Sequence of chain 3.A:
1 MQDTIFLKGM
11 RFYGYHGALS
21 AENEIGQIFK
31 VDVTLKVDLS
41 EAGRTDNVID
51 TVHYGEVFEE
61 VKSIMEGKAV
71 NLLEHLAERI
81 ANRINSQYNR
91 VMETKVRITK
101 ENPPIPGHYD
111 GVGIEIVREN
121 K

Binding-site contacts:
Ligand atom N11 contacts residue HIS53 of chain 8.A at 3.8 Å.
Ligand atom C29 contacts residue PRO106 of chain 5.A at 3.6 Å (hydrophobic).
Ligand atom N9 contacts residue TYR54 of chain 8.A at 3.6 Å.
Ligand atom N1 contacts residue GLU74 of chain 5.A at 3.1 Å (salt-bridge).
Ligand atom C4 contacts residue LEU72 of chain 5.A at 3.6 Å (hydrophobic).
Ligand atom N7 contacts residue TYR54 of chain 8.A at 2.9 Å (h-bond).
Ligand atom O5 contacts residue LEU73 of chain 5.A at 3.1 Å (h-bond).
Ligand atom O19 contacts residue PRO104 of chain 5.A at 3.2 Å (h-bond).
Ligand atom N7 contacts residue LYS100 of chain 5.A at 3.7 Å.
Ligand atom C4 contacts residue TYR54 of chain 8.A at 3.2 Å (hydrophobic).
Ligand atom O19 contacts residue ILE105 of chain 5.A at 3.2 Å.
Ligand atom O5 contacts residue ASN71 of chain 5.A at 3.5 Å (h-bond).
Ligand atom C24 contacts residue HIS53 of chain 8.A at 3.5 Å.
Ligand atom C35 contacts residue PRO106 of chain 5.A at 2.8 Å (hydrophobic).
Ligand atom N7 contacts residue ALA18 of chain 5.A at 3.9 Å.
Ligand atom C35 contacts residue TYR15 of chain 3.A at 3.5 Å (hydrophobic).
Ligand atom N9 contacts residue HIS53 of chain 8.A at 4.0 Å.
Ligand atom N1 contacts residue VAL52 of chain 8.A at 2.6 Å (h-bond).
Ligand atom N20 contacts residue PRO104 of chain 5.A at 3.6 Å (h-bond).
Ligand atom S28 contacts residue PRO106 of chain 5.A at 2.9 Å.
Ligand atom C2 contacts residue TYR54 of chain 8.A at 3.5 Å (hydrophobic).
Ligand atom C2 contacts residue GLU74 of chain 5.A at 4.0 Å.
Ligand atom C34 contacts residue PRO106 of chain 5.A at 3.4 Å (hydrophobic).
Ligand atom O5 contacts residue LEU72 of chain 5.A at 3.3 Å.
Ligand atom N3 contacts residue GLU74 of chain 5.A at 3.4 Å (salt-bridge).
Ligand atom O5 contacts residue GLU74 of chain 5.A at 4.0 Å.
Ligand atom C21 contacts residue PRO104 of chain 5.A at 3.1 Å (hydrophobic).
Ligand atom C2 contacts residue VAL52 of chain 8.A at 3.9 Å (hydrophobic).
Ligand atom N3 contacts residue LEU72 of chain 5.A at 3.8 Å.
Ligand atom C17 contacts residue TYR54 of chain 8.A at 4.0 Å (hydrophobic).
Ligand atom C6 contacts residue TYR54 of chain 8.A at 2.9 Å (hydrophobic).
Ligand atom N8 contacts residue TYR54 of chain 8.A at 3.7 Å.
Ligand atom O5 contacts residue TYR54 of chain 8.A at 3.4 Å (h-bond).
Ligand atom C23 contacts residue HIS53 of chain 8.A at 3.3 Å.
Ligand atom C18 contacts residue PRO104 of chain 5.A at 3.6 Å (hydrophobic).
Ligand atom C10 contacts residue TYR54 of chain 8.A at 3.4 Å (hydrophobic).
Ligand atom C13 contacts residue ALA18 of chain 5.A at 3.4 Å (hydrophobic).
Ligand atom N3 contacts residue TYR54 of chain 8.A at 3.4 Å.
Ligand atom N1 contacts residue THR51 of chain 8.A at 3.2 Å.
Ligand atom N11 contacts residue TYR54 of chain 8.A at 3.6 Å.

A protein and the small-molecule ligand that binds it are described below.
Small molecule (SMILES): Nc1nc(O)c2nn(-c3cccc(C(=O)NCc4ccccc4Sc4ccccc4CO)c3)nc2n1

Sequence of chain 8.A:
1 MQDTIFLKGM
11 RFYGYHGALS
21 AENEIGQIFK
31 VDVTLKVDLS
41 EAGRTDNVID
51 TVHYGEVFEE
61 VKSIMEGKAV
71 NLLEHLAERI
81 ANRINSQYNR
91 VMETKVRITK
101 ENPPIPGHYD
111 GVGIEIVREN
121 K

Sequence of chain 5.A:
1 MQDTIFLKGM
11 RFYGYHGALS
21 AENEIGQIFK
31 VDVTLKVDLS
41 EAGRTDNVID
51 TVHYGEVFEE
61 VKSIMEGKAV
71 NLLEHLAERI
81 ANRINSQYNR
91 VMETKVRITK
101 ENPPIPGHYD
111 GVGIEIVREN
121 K